Binding-site contacts:
Ligand atom O2A contacts residue THR65 of chain 1.C at 2.7 Å (h-bond).
Ligand atom S1G contacts residue LYS64 of chain 1.C at 3.6 Å (salt-bridge).
Ligand atom O1B contacts residue PRO59 of chain 1.C at 3.6 Å (h-bond).
Ligand atom O3A contacts residue GLY63 of chain 1.C at 3.4 Å (h-bond).
Ligand atom N7 contacts residue SER62 of chain 1.C at 3.1 Å (h-bond).
Ligand atom N3 contacts residue ILE264 of chain 1.C at 3.5 Å.
Ligand atom C1' contacts residue ALA308 of chain 1.C at 3.6 Å (hydrophobic).
Ligand atom O2A contacts residue GLY63 of chain 1.C at 3.1 Å.
Ligand atom PG contacts residue LYS64 of chain 1.C at 3.6 Å.
Ligand atom C5' contacts residue ARG309 of chain 1.C at 3.4 Å.
Ligand atom N6 contacts residue VAL17 of chain 1.C at 3.6 Å.
Ligand atom O2G contacts residue THR65 of chain 1.C at 3.5 Å (h-bond).
Ligand atom O2A contacts residue LEU66 of chain 1.C at 2.6 Å (h-bond).
Ligand atom O3A contacts residue ARG309 of chain 1.C at 3.0 Å (salt-bridge).
Ligand atom O1A contacts residue THR65 of chain 1.C at 3.4 Å.
Ligand atom O2A contacts residue LYS64 of chain 1.C at 3.1 Å (salt-bridge).
Ligand atom O3A contacts residue SER62 of chain 1.C at 3.7 Å.
Ligand atom O1B contacts residue LYS64 of chain 1.C at 3.0 Å (salt-bridge).
Ligand atom O2B contacts residue THR65 of chain 1.C at 2.6 Å (h-bond).
Ligand atom O2B contacts residue LYS64 of chain 1.C at 3.2 Å (salt-bridge).
Ligand atom O1A contacts residue ARG309 of chain 1.C at 2.7 Å (salt-bridge).
Ligand atom O3G contacts residue ARG246 of chain 1.D at 2.6 Å (salt-bridge).
Ligand atom N7 contacts residue GLY63 of chain 1.C at 3.1 Å (h-bond).
Ligand atom O2G contacts residue LYS64 of chain 1.C at 2.6 Å (salt-bridge).
Ligand atom O3B contacts residue ARG309 of chain 1.C at 2.5 Å (salt-bridge).
Ligand atom C4 contacts residue LEU66 of chain 1.C at 3.7 Å (hydrophobic).
Ligand atom N6 contacts residue ILE18 of chain 1.C at 2.9 Å (h-bond).
Ligand atom O1B contacts residue GLY63 of chain 1.C at 3.7 Å.
Ligand atom PA contacts residue ARG309 of chain 1.C at 3.3 Å.
Ligand atom C2 contacts residue ILE264 of chain 1.C at 3.4 Å (hydrophobic).
Ligand atom N1 contacts residue ILE18 of chain 1.C at 3.5 Å (h-bond).
Ligand atom O1B contacts residue SER62 of chain 1.C at 3.2 Å (h-bond).
Ligand atom C8 contacts residue GLY63 of chain 1.C at 3.5 Å.
Ligand atom O1B contacts residue GLY61 of chain 1.C at 3.2 Å (h-bond).
Ligand atom O3' contacts residue GLU48 of chain 1.D at 3.4 Å (salt-bridge).
Ligand atom N7 contacts residue GLY61 of chain 1.C at 3.6 Å.
Ligand atom C8 contacts residue GLY61 of chain 1.C at 3.4 Å.
Ligand atom O3A contacts residue GLY61 of chain 1.C at 3.5 Å.
Ligand atom PB contacts residue ARG309 of chain 1.C at 3.3 Å.
Ligand atom O5' contacts residue ARG309 of chain 1.C at 3.7 Å.

Sequence of chain 1.C:
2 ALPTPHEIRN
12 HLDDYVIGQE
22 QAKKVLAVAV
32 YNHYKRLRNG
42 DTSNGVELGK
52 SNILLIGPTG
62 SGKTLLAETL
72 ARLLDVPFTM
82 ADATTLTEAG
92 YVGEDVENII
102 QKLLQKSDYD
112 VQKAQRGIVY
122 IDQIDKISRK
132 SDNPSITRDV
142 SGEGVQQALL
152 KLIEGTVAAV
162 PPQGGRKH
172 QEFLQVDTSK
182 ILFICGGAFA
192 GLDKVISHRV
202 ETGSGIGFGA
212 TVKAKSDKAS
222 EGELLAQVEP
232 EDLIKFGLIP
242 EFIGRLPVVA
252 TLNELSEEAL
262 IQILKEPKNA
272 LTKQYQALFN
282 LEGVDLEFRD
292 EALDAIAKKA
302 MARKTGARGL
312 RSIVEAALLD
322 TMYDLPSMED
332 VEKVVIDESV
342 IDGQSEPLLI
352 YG

Sequence of chain 1.D:
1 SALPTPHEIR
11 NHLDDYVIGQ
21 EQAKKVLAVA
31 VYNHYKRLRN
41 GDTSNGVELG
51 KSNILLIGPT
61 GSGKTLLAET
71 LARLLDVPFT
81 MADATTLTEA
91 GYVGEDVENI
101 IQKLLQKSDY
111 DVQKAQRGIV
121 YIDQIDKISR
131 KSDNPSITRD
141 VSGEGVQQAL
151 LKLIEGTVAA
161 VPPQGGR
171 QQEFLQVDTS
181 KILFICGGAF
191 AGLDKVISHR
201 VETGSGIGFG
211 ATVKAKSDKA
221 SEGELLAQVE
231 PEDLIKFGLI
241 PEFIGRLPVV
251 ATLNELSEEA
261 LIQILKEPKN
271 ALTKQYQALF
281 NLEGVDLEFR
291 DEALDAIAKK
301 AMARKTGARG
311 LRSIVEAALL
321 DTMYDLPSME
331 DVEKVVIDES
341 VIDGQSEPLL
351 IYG

The small molecule below binds the protein below.
Small molecule (SMILES): Nc1ncnc2c1ncn2[C@@H]1O[C@H](COP(=O)(O)OP(=O)(O)OP(O)(O)=S)[C@@H](O)[C@H]1O